This protein binds this small molecule.
Small molecule (SMILES): CC(=O)N[C@@H]1[C@@H](O)[C@H](O)[C@@H](CO)O[C@H]1O

Sequence of chain 1.B:
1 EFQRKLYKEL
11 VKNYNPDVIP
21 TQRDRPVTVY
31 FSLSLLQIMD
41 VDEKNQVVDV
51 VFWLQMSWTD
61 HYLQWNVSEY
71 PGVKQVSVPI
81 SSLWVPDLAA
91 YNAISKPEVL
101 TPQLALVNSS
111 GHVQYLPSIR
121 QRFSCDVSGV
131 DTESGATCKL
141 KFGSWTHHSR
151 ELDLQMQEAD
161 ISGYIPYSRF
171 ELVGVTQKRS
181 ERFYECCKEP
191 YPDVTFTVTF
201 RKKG

Binding-site contacts:
Ligand atom C1 contacts residue SER110 of chain 1.B at 3.6 Å.
Ligand atom C5 contacts residue ASN108 of chain 1.B at 3.6 Å.
Ligand atom C1 contacts residue ASN108 of chain 1.B at 1.4 Å.
Ligand atom C4 contacts residue ASN108 of chain 1.B at 4.2 Å.
Ligand atom O5 contacts residue ASN108 of chain 1.B at 2.3 Å (h-bond).
Ligand atom C3 contacts residue ASN108 of chain 1.B at 3.9 Å.
Ligand atom O5 contacts residue SER110 of chain 1.B at 3.6 Å (h-bond).
Ligand atom C7 contacts residue ASN108 of chain 1.B at 3.7 Å.
Ligand atom N2 contacts residue HIS112 of chain 1.B at 3.3 Å.
Ligand atom C2 contacts residue ASN108 of chain 1.B at 2.5 Å.
Ligand atom C2 contacts residue HIS112 of chain 1.B at 4.1 Å.
Ligand atom C2 contacts residue SER110 of chain 1.B at 3.9 Å.
Ligand atom C8 contacts residue HIS112 of chain 1.B at 3.6 Å.
Ligand atom C7 contacts residue HIS112 of chain 1.B at 3.4 Å.
Ligand atom N2 contacts residue ASN108 of chain 1.B at 3.0 Å (h-bond).
Ligand atom O7 contacts residue HIS112 of chain 1.B at 4.0 Å.
Ligand atom C8 contacts residue ASN108 of chain 1.B at 3.1 Å.